The protein below binds the small molecule below.
Small molecule (SMILES): C[C@H](CO)OC[C@@H](C)OC[C@@H](C)OC[C@@H](C)OC[C@@H](C)OC[C@H](C)OC[C@@H](C)O

Binding-site contacts:
Ligand atom C1 contacts residue ASN75 of chain 2.A at 3.8 Å.
Ligand atom C3 contacts residue MET72 of chain 2.A at 3.8 Å (hydrophobic).
Ligand atom C2 contacts residue THR145 of chain 2.A at 3.5 Å.
Ligand atom C1 contacts residue GLU94 of chain 2.A at 4.5 Å.
Ligand atom C3 contacts residue THR145 of chain 2.A at 3.9 Å.
Ligand atom C2 contacts residue ASN75 of chain 2.A at 3.5 Å.
Ligand atom O7 contacts residue MET72 of chain 2.A at 3.9 Å.
Ligand atom C3 contacts residue MET263 of chain 2.A at 3.9 Å (hydrophobic).
Ligand atom O6 contacts residue MET72 of chain 2.A at 4.2 Å.
Ligand atom C16 contacts residue THR145 of chain 2.A at 4.0 Å.
Ligand atom OH contacts residue MET72 of chain 2.A at 3.3 Å.
Ligand atom C2 contacts residue MET72 of chain 2.A at 4.4 Å (hydrophobic).
Ligand atom C1 contacts residue MET263 of chain 2.A at 3.8 Å (hydrophobic).
Ligand atom C1 contacts residue ALA71 of chain 2.A at 3.8 Å (hydrophobic).
Ligand atom C16 contacts residue GLN91 of chain 2.A at 3.7 Å.
Ligand atom C5 contacts residue MET72 of chain 2.A at 3.6 Å (hydrophobic).
Ligand atom OH contacts residue ASN75 of chain 2.A at 3.0 Å (h-bond).
Ligand atom C15 contacts residue VAL147 of chain 2.A at 4.4 Å (hydrophobic).
Ligand atom C1 contacts residue SER68 of chain 2.A at 4.2 Å.
Ligand atom C5 contacts residue THR145 of chain 2.A at 4.5 Å.
Ligand atom C1 contacts residue LEU143 of chain 2.A at 3.8 Å (hydrophobic).
Ligand atom C17 contacts residue TYR89 of chain 2.A at 3.6 Å (hydrophobic).
Ligand atom O2 contacts residue MET72 of chain 2.A at 3.9 Å.
Ligand atom OH contacts residue ALA71 of chain 2.A at 4.1 Å.
Ligand atom C17 contacts residue PHE79 of chain 2.A at 3.4 Å (hydrophobic).
Ligand atom C1 contacts residue THR145 of chain 2.A at 3.4 Å.
Ligand atom O2 contacts residue THR145 of chain 2.A at 3.8 Å.
Ligand atom C16 contacts residue VAL147 of chain 2.A at 4.4 Å (hydrophobic).
Ligand atom C1 contacts residue ASN130 of chain 2.A at 4.5 Å.
Ligand atom C2 contacts residue MET263 of chain 2.A at 4.4 Å (hydrophobic).
Ligand atom C15 contacts residue MET72 of chain 2.A at 4.3 Å (hydrophobic).
Ligand atom OH contacts residue PHE79 of chain 2.A at 4.4 Å.
Ligand atom C1 contacts residue MET72 of chain 2.A at 4.2 Å (hydrophobic).

Sequence of chain 2.A:
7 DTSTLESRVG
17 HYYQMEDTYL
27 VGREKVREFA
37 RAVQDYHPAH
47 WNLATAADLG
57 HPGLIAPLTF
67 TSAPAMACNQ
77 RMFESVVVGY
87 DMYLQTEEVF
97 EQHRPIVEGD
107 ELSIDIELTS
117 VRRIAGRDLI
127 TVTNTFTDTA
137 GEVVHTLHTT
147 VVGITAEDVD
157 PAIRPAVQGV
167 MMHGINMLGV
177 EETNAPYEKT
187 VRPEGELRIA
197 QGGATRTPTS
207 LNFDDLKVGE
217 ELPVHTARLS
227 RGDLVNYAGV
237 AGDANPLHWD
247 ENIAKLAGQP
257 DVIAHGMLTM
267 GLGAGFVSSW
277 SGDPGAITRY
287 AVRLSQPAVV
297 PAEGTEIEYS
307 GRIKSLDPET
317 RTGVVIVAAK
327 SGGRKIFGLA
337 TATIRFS